Sequence of chain 1.C:
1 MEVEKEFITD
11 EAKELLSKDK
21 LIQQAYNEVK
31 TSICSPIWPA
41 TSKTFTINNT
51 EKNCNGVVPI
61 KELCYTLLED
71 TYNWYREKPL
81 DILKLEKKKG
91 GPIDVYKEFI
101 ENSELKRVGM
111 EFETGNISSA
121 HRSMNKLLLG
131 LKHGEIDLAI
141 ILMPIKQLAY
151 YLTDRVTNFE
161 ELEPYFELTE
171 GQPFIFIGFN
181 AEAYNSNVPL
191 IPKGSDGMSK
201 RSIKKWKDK

This protein binds this small molecule.
Small molecule (SMILES): Cc1cn([C@H]2C[C@H](O[P](=O)(O)OC[C@H]3O[C@@H](n4cnc5c(=O)nc(N)[nH]c54)C[C@@H]3O[P](=O)(O)OC[C@H]3O[C@@H](n4cnc5c(=O)nc(N)[nH]c54)C[C@@H]3O[P](=O)(O)OC[C@H]3O[C@@H](n4cnc5c(N)ncnc54)C[C@@H]3O[P](=O)(O)OC[C@H]3O[C@@H](n4cc(C)c(=O)[nH]c4=O)C[C@@H]3O[P](=O)(O)OC[C@H]3O[C@@H](n4cc(C)c(=O)[nH]c4=O)C[C@@H]3O[P](=O)(O)OC[C@H]3O[C@@H](n4ccc(N)nc4=O)C[C@@H]3O[P](=O)(O)OC[C@H]3O[C@@H](n4cnc5c(N)ncnc54)C[C@@H]3O)[C@@H](CO)O2)c(=O)[nH]c1=O

Binding-site contacts:
Ligand atom C2 contacts residue DG2 of chain 1.B at 3.7 Å.
Ligand atom N3 contacts residue DA8 of chain 1.B at 3.3 Å (h-bond).
Ligand atom N1 contacts residue DT1 of chain 1.B at 3.0 Å (h-bond).
Ligand atom N2 contacts residue DC6 of chain 1.B at 2.8 Å (h-bond).
Ligand atom N7 contacts residue ARG155 of chain 1.D at 3.8 Å.
Ligand atom C2 contacts residue DT5 of chain 1.B at 3.8 Å.
Ligand atom N3 contacts residue DG2 of chain 1.B at 3.1 Å (h-bond).
Ligand atom N6 contacts residue DT5 of chain 1.B at 3.0 Å (h-bond).
Ligand atom C4 contacts residue DA4 of chain 1.B at 3.7 Å.
Ligand atom C2 contacts residue DA8 of chain 1.B at 3.4 Å.
Ligand atom C2 contacts residue DC6 of chain 1.B at 3.7 Å.
Ligand atom N4 contacts residue DG2 of chain 1.B at 3.1 Å (h-bond).
Ligand atom O4 contacts residue DA3 of chain 1.B at 2.9 Å (h-bond).
Ligand atom O2 contacts residue DA3 of chain 1.B at 3.8 Å.
Ligand atom C2 contacts residue DG2 of chain 1.B at 3.3 Å.
Ligand atom N1 contacts residue DT5 of chain 1.B at 3.0 Å (h-bond).
Ligand atom O6 contacts residue DC7 of chain 1.B at 2.9 Å (h-bond).
Ligand atom N2 contacts residue DC7 of chain 1.B at 3.0 Å (h-bond).
Ligand atom C6 contacts residue DC7 of chain 1.B at 3.8 Å.
Ligand atom N1 contacts residue DG2 of chain 1.B at 3.7 Å.
Ligand atom C4 contacts residue DA3 of chain 1.B at 3.7 Å.
Ligand atom O4 contacts residue DA4 of chain 1.B at 2.9 Å (h-bond).
Ligand atom O4 contacts residue DA8 of chain 1.B at 2.6 Å (h-bond).
Ligand atom C4 contacts residue DA8 of chain 1.B at 3.5 Å.
Ligand atom N2 contacts residue DA8 of chain 1.B at 3.0 Å (h-bond).
Ligand atom OP1 contacts residue LYS193 of chain 1.C at 3.7 Å.
Ligand atom N1 contacts residue DC6 of chain 1.B at 3.0 Å (h-bond).
Ligand atom N3 contacts residue DA3 of chain 1.B at 3.1 Å (h-bond).
Ligand atom C4 contacts residue DG2 of chain 1.B at 3.8 Å.
Ligand atom O2 contacts residue DG2 of chain 1.B at 2.9 Å (h-bond).
Ligand atom O3' contacts residue GLY194 of chain 1.C at 3.8 Å.
Ligand atom N1 contacts residue DC7 of chain 1.B at 3.0 Å (h-bond).
Ligand atom C6 contacts residue DT1 of chain 1.B at 3.8 Å.
Ligand atom O6 contacts residue DC6 of chain 1.B at 3.1 Å (h-bond).
Ligand atom OP1 contacts residue GLY194 of chain 1.C at 3.0 Å (h-bond).
Ligand atom N3 contacts residue DG2 of chain 1.B at 3.0 Å (h-bond).
Ligand atom N6 contacts residue DA4 of chain 1.B at 3.6 Å.
Ligand atom O4 contacts residue DG2 of chain 1.B at 3.5 Å (h-bond).
Ligand atom N3 contacts residue DA4 of chain 1.B at 3.1 Å (h-bond).
Ligand atom N6 contacts residue DT1 of chain 1.B at 2.9 Å (h-bond).

Sequence of chain 1.D:
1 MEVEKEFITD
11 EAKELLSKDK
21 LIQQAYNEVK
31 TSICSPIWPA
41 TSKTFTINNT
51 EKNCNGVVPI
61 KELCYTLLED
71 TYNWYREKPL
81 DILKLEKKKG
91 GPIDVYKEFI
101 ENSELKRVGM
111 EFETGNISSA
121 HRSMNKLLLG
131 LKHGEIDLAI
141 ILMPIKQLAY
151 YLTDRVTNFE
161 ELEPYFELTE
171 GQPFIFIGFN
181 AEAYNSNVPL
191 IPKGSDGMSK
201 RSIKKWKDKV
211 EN